Sequence of chain 1.A:
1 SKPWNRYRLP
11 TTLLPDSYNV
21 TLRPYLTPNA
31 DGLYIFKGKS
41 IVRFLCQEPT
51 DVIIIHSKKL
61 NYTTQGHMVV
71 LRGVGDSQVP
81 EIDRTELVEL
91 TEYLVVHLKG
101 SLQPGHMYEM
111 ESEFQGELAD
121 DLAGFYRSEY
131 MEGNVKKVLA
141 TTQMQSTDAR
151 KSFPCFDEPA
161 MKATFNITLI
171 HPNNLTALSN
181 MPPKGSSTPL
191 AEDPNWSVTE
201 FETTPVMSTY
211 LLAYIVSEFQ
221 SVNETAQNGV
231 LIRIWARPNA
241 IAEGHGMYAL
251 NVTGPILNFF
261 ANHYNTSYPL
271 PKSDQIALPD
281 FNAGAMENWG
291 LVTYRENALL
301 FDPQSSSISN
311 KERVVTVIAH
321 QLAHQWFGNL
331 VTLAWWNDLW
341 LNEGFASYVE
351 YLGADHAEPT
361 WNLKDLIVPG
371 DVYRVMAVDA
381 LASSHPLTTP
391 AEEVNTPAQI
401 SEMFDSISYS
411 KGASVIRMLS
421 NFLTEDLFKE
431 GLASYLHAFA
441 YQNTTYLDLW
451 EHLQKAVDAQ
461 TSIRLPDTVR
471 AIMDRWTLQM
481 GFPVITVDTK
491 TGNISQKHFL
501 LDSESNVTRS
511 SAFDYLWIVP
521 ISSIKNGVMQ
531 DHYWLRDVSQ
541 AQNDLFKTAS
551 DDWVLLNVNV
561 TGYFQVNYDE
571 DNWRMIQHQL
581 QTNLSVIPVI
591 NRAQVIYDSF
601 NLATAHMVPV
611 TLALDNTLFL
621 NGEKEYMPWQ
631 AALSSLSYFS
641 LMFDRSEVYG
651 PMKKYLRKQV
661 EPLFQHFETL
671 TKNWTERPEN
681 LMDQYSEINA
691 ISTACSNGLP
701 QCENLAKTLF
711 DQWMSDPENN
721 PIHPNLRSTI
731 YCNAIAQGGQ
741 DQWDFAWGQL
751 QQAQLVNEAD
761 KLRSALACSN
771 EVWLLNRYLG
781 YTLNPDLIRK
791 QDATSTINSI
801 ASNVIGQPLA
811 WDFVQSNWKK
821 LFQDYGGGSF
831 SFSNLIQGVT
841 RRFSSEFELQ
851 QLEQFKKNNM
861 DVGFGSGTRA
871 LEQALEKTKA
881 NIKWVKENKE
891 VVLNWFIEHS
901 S

This small molecule binds to this protein.
Small molecule (SMILES): CC(=O)N[C@H]1[C@H](O[C@H]2[C@H](O)[C@@H](NC(C)=O)CO[C@@H]2CO)O[C@H](CO)[C@@H](O)[C@@H]1O

Binding-site contacts:
Ligand atom O5 contacts residue ASN265 of chain 1.A at 2.3 Å (h-bond).
Ligand atom C1 contacts residue ASN265 of chain 1.A at 1.4 Å.
Ligand atom O7 contacts residue THR266 of chain 1.A at 4.0 Å.
Ligand atom O7 contacts residue ALA261 of chain 1.A at 4.3 Å.
Ligand atom C4 contacts residue ASN265 of chain 1.A at 4.2 Å.
Ligand atom C8 contacts residue THR266 of chain 1.A at 4.3 Å.
Ligand atom C8 contacts residue SER267 of chain 1.A at 4.3 Å.
Ligand atom C7 contacts residue THR266 of chain 1.A at 4.4 Å.
Ligand atom N2 contacts residue ASN265 of chain 1.A at 2.9 Å (h-bond).
Ligand atom C2 contacts residue ASN265 of chain 1.A at 2.4 Å.
Ligand atom C5 contacts residue ASN265 of chain 1.A at 3.6 Å.
Ligand atom C7 contacts residue ASN265 of chain 1.A at 3.2 Å.
Ligand atom C8 contacts residue ASN265 of chain 1.A at 3.8 Å.
Ligand atom O7 contacts residue ASN265 of chain 1.A at 3.1 Å (h-bond).
Ligand atom C3 contacts residue ASN265 of chain 1.A at 3.8 Å.